Sequence of chain 1.A:
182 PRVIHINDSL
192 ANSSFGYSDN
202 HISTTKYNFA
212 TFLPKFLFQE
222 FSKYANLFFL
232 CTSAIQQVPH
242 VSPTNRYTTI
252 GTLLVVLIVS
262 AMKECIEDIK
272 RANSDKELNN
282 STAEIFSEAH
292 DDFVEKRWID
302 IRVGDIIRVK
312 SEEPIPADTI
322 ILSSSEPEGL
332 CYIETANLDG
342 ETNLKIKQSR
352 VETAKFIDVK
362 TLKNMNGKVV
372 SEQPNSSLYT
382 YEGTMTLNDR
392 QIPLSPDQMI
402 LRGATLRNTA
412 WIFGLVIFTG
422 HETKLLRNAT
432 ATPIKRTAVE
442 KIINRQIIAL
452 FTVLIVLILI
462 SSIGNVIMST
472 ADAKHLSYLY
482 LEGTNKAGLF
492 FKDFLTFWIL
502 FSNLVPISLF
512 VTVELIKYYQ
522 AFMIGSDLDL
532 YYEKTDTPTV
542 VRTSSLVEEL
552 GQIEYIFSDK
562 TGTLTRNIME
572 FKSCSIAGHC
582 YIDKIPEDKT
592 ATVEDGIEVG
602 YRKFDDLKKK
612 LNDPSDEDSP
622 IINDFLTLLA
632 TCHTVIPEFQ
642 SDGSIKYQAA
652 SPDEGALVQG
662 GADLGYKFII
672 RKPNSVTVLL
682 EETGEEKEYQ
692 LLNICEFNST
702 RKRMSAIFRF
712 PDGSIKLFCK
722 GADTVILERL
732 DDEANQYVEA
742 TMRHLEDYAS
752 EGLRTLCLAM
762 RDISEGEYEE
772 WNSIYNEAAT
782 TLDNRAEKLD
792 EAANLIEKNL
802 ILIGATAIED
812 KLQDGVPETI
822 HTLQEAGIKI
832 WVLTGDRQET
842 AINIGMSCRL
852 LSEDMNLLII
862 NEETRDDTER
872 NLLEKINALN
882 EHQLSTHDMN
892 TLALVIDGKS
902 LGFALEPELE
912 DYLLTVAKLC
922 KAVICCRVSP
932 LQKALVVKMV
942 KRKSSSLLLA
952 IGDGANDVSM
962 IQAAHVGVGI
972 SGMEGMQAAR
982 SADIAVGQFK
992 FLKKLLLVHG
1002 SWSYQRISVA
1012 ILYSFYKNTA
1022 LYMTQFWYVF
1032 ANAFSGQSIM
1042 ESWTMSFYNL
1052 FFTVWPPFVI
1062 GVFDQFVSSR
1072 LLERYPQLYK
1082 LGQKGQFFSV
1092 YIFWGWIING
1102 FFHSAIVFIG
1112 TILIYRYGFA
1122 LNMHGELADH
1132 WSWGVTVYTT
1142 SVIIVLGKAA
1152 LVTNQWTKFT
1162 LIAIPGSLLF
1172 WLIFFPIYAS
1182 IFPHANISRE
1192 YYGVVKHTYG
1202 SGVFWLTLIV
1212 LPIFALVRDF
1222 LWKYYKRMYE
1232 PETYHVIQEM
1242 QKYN

Binding-site contacts:
Ligand atom N3 contacts residue PHE698 of chain 1.A at 3.6 Å.
Ligand atom N1 contacts residue ARG704 of chain 1.A at 3.8 Å.
Ligand atom O3G contacts residue ASP837 of chain 1.A at 3.6 Å.
Ligand atom C2 contacts residue PHE698 of chain 1.A at 3.5 Å (hydrophobic).
Ligand atom C2 contacts residue GLY722 of chain 1.A at 3.8 Å.
Ligand atom O3A contacts residue ARG755 of chain 1.A at 3.9 Å.
Ligand atom O1A contacts residue LYS703 of chain 1.A at 3.5 Å (salt-bridge).
Ligand atom C2 contacts residue ARG704 of chain 1.A at 3.7 Å.
Ligand atom N9 contacts residue PHE698 of chain 1.A at 3.9 Å.
Ligand atom O4' contacts residue LYS703 of chain 1.A at 2.7 Å (salt-bridge).
Ligand atom O1G contacts residue THR562 of chain 1.A at 2.5 Å (h-bond).
Ligand atom C3B contacts residue ARG755 of chain 1.A at 3.4 Å.
Ligand atom PG contacts residue THR562 of chain 1.A at 3.3 Å.
Ligand atom C2' contacts residue ARG755 of chain 1.A at 3.9 Å.
Ligand atom O2B contacts residue GLY836 of chain 1.A at 3.7 Å.
Ligand atom N1 contacts residue PHE698 of chain 1.A at 3.5 Å.
Ligand atom O2' contacts residue ARG755 of chain 1.A at 3.7 Å.
Ligand atom O3G contacts residue ARG755 of chain 1.A at 3.5 Å (salt-bridge).
Ligand atom O5' contacts residue LYS703 of chain 1.A at 2.9 Å (salt-bridge).
Ligand atom O1G contacts residue ARG755 of chain 1.A at 3.8 Å.
Ligand atom N1 contacts residue MET705 of chain 1.A at 3.9 Å.
Ligand atom C5 contacts residue PHE698 of chain 1.A at 3.4 Å (hydrophobic).
Ligand atom C5' contacts residue LYS703 of chain 1.A at 3.6 Å.
Ligand atom N6 contacts residue LYS721 of chain 1.A at 3.4 Å.
Ligand atom PG contacts residue ARG755 of chain 1.A at 3.8 Å.
Ligand atom C2 contacts residue LYS721 of chain 1.A at 3.6 Å.
Ligand atom O1A contacts residue PHE698 of chain 1.A at 3.3 Å.
Ligand atom C2 contacts residue LYS703 of chain 1.A at 3.3 Å.
Ligand atom O3' contacts residue ARG755 of chain 1.A at 3.8 Å.
Ligand atom C4' contacts residue LYS703 of chain 1.A at 3.5 Å.
Ligand atom C6 contacts residue PHE698 of chain 1.A at 3.6 Å (hydrophobic).
Ligand atom O2' contacts residue LEU757 of chain 1.A at 3.3 Å.
Ligand atom N7 contacts residue PHE698 of chain 1.A at 3.8 Å.
Ligand atom N1 contacts residue LYS721 of chain 1.A at 3.9 Å.
Ligand atom PA contacts residue LYS703 of chain 1.A at 3.8 Å.
Ligand atom C4 contacts residue PHE698 of chain 1.A at 3.5 Å (hydrophobic).
Ligand atom O2G contacts residue THR562 of chain 1.A at 2.9 Å (h-bond).
Ligand atom O2' contacts residue THR756 of chain 1.A at 3.8 Å.
Ligand atom O2G contacts residue ASP837 of chain 1.A at 3.6 Å.
Ligand atom N3 contacts residue LYS703 of chain 1.A at 3.3 Å (salt-bridge).

This small molecule binds to this protein.
Small molecule (SMILES): Nc1ncnc2c1ncn2[C@@H]1O[C@H](CO[P](=O)(O)O[P](=O)(O)CP(=O)(O)O)[C@@H](O)[C@H]1O